Binding-site contacts:
Ligand atom C contacts residue ASP243 of chain 18.D at 3.8 Å.
Ligand atom C contacts residue ARG35 of chain 18.D at 3.6 Å.
Ligand atom NE2 contacts residue ARG36 of chain 18.D at 3.9 Å.
Ligand atom OG contacts residue ILE25 of chain 18.D at 4.0 Å.
Ligand atom N contacts residue ASP243 of chain 18.D at 3.2 Å (salt-bridge).
Ligand atom CB contacts residue ARG35 of chain 18.D at 4.1 Å.
Ligand atom CG2 contacts residue LEU40 of chain 18.D at 4.2 Å (hydrophobic).
Ligand atom CA contacts residue ARG29 of chain 18.D at 4.0 Å.
Ligand atom N contacts residue PRO43 of chain 18.D at 4.4 Å.
Ligand atom CG1 contacts residue ARG35 of chain 18.D at 4.2 Å.
Ligand atom CB contacts residue ASP243 of chain 18.D at 4.3 Å.
Ligand atom CD1 contacts residue LEU32 of chain 18.D at 3.8 Å (hydrophobic).
Ligand atom CA contacts residue ASP243 of chain 18.D at 4.3 Å.
Ligand atom OE1 contacts residue ARG36 of chain 18.D at 3.8 Å.
Ligand atom N contacts residue ASP243 of chain 18.D at 2.8 Å (salt-bridge).
Ligand atom C contacts residue ARG35 of chain 18.D at 4.4 Å.
Ligand atom CB contacts residue ARG29 of chain 18.D at 4.1 Å.
Ligand atom CG contacts residue LEU40 of chain 18.D at 4.4 Å (hydrophobic).
Ligand atom CB contacts residue PRO43 of chain 18.D at 3.8 Å (hydrophobic).
Ligand atom CA contacts residue ASP243 of chain 18.D at 4.4 Å.
Ligand atom CD contacts residue ARG36 of chain 18.D at 4.1 Å.
Ligand atom CG2 contacts residue PRO43 of chain 18.D at 3.9 Å (hydrophobic).
Ligand atom CB contacts residue LEU40 of chain 18.D at 4.1 Å (hydrophobic).
Ligand atom O contacts residue ARG29 of chain 18.D at 3.8 Å.
Ligand atom CD1 contacts residue ARG29 of chain 18.D at 4.4 Å.
Ligand atom N contacts residue ARG35 of chain 18.D at 4.1 Å.
Ligand atom OG contacts residue ARG29 of chain 18.D at 4.3 Å.
Ligand atom O contacts residue ARG36 of chain 18.D at 3.6 Å (salt-bridge).
Ligand atom CA contacts residue ARG35 of chain 18.D at 3.9 Å.
Ligand atom O contacts residue ASP243 of chain 18.D at 4.1 Å.
Ligand atom O contacts residue ARG35 of chain 18.D at 3.4 Å (salt-bridge).
Ligand atom CD1 contacts residue ARG35 of chain 18.D at 4.5 Å.
Ligand atom CA contacts residue ASP243 of chain 18.D at 3.3 Å.
Ligand atom CA contacts residue PRO43 of chain 18.D at 4.4 Å (hydrophobic).
Ligand atom O contacts residue ARG35 of chain 18.D at 3.1 Å (salt-bridge).
Ligand atom CD1 contacts residue LEU40 of chain 18.D at 3.8 Å (hydrophobic).
Ligand atom CG2 contacts residue ASP243 of chain 18.D at 3.3 Å.
Ligand atom C contacts residue ARG36 of chain 18.D at 3.2 Å.
Ligand atom CB contacts residue ARG35 of chain 18.D at 3.5 Å.
Ligand atom C contacts residue ASP243 of chain 18.D at 3.9 Å.

Sequence of chain 18.D:
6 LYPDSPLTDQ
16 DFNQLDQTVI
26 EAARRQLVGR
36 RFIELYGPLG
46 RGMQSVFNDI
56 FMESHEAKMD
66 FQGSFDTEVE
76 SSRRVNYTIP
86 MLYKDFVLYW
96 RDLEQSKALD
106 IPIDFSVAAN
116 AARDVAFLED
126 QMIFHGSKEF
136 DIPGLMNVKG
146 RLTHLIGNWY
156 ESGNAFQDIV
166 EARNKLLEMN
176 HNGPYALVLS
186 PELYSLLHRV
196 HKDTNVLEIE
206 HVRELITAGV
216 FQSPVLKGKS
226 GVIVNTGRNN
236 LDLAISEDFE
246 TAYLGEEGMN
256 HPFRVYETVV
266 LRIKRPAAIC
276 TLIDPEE

This small molecule binds to this protein.
Small molecule (SMILES): CC[C@H](C)[C@H](NC(=O)[C@H](CC(C)C)NC(=O)[C@H](CO)NC(=O)CNC(=O)[C@@H](NC(=O)[C@@H](N)[C@@H](C)O)C(C)C)C(=O)N[C@H](C=O)CCC(N)=O